Sequence of chain 1.A:
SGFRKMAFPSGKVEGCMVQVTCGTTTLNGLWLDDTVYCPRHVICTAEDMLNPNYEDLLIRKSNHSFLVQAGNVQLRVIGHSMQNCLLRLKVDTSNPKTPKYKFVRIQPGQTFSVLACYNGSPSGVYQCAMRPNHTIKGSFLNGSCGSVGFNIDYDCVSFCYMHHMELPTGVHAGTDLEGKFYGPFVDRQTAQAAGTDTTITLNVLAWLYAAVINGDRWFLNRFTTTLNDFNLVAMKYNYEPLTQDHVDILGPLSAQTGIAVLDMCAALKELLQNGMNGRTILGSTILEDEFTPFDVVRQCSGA

This protein binds this small molecule.
Small molecule (SMILES): CCC(C)(C)NC(=O)[C@@H](c1cccn1C)N(C(=O)Cn1nnc2ccccc21)c1ccc(NC(C)=O)cc1

Sequence of chain 2.A:
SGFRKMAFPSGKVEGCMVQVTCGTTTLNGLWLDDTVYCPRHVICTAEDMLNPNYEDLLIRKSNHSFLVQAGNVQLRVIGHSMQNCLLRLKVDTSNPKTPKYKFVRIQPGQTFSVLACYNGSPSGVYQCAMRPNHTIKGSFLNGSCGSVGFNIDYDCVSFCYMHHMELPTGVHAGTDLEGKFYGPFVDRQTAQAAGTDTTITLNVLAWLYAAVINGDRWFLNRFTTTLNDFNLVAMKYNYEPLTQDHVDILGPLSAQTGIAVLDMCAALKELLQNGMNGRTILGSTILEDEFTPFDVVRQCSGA

Binding-site contacts:
Ligand atom N4 contacts residue GLU166 of chain 1.A at 3.6 Å.
Ligand atom C8 contacts residue ASN142 of chain 1.A at 3.5 Å.
Ligand atom C28 contacts residue GLU166 of chain 1.A at 3.6 Å.
Ligand atom C8 contacts residue LEU141 of chain 1.A at 3.7 Å (hydrophobic).
Ligand atom N6 contacts residue MET49 of chain 1.A at 3.6 Å.
Ligand atom C22 contacts residue GLN189 of chain 1.A at 3.5 Å.
Ligand atom C23 contacts residue MET165 of chain 1.A at 3.6 Å (hydrophobic).
Ligand atom C26 contacts residue GLU166 of chain 1.A at 3.4 Å.
Ligand atom C22 contacts residue MET49 of chain 1.A at 3.6 Å (hydrophobic).
Ligand atom C1 contacts residue MET165 of chain 1.A at 3.9 Å (hydrophobic).
Ligand atom N4 contacts residue HIS163 of chain 1.A at 3.4 Å (h-bond).
Ligand atom C8 contacts residue PHE140 of chain 1.A at 3.8 Å (hydrophobic).
Ligand atom C18 contacts residue CYS44 of chain 1.A at 3.2 Å (hydrophobic).
Ligand atom C24 contacts residue GLU166 of chain 1.A at 3.9 Å.
Ligand atom C9 contacts residue PHE140 of chain 1.A at 3.4 Å (hydrophobic).
Ligand atom N4 contacts residue MET165 of chain 1.A at 3.5 Å.
Ligand atom C26 contacts residue LEU167 of chain 1.A at 3.8 Å (hydrophobic).
Ligand atom C8 contacts residue GLU166 of chain 1.A at 3.6 Å.
Ligand atom N4 contacts residue CYS145 of chain 1.A at 3.3 Å (h-bond).
Ligand atom N5 contacts residue GLU166 of chain 1.A at 3.8 Å.
Ligand atom C18 contacts residue ALA46 of chain 1.A at 3.6 Å (hydrophobic).
Ligand atom C10 contacts residue GLU166 of chain 1.A at 3.8 Å.
Ligand atom C9 contacts residue GLU166 of chain 1.A at 3.5 Å.
Ligand atom C7 contacts residue ASN142 of chain 1.A at 3.8 Å.
Ligand atom C9 contacts residue ASN142 of chain 1.A at 3.8 Å.
Ligand atom C4 contacts residue CYS145 of chain 1.A at 3.8 Å (hydrophobic).
Ligand atom C22 contacts residue ARG188 of chain 1.A at 3.6 Å.
Ligand atom O1 contacts residue GLU166 of chain 1.A at 2.8 Å (salt-bridge).
Ligand atom C18 contacts residue THR45 of chain 1.A at 3.6 Å.
Ligand atom C26 contacts residue PRO168 of chain 1.A at 3.8 Å (hydrophobic).
Ligand atom N5 contacts residue HIS163 of chain 1.A at 2.9 Å (h-bond).
Ligand atom N2 contacts residue GLU166 of chain 1.A at 3.4 Å (salt-bridge).
Ligand atom C21 contacts residue GLN189 of chain 1.A at 3.8 Å.
Ligand atom C9 contacts residue LEU141 of chain 1.A at 3.5 Å (hydrophobic).
Ligand atom C1 contacts residue GLU166 of chain 1.A at 3.9 Å.
Ligand atom N3 contacts residue CYS145 of chain 1.A at 3.9 Å.
Ligand atom N5 contacts residue SER144 of chain 1.A at 3.8 Å.
Ligand atom O1 contacts residue MET165 of chain 1.A at 3.4 Å.
Ligand atom C15 contacts residue HIS41 of chain 1.A at 3.6 Å.
Ligand atom C17 contacts residue MET49 of chain 1.A at 3.8 Å (hydrophobic).